A small-molecule ligand and the protein it binds are described below.
Small molecule (SMILES): O=C(O)COc1cc(Cl)ccc1C(=O)NCc1ccc(Br)cc1F

Sequence of chain 1.A:
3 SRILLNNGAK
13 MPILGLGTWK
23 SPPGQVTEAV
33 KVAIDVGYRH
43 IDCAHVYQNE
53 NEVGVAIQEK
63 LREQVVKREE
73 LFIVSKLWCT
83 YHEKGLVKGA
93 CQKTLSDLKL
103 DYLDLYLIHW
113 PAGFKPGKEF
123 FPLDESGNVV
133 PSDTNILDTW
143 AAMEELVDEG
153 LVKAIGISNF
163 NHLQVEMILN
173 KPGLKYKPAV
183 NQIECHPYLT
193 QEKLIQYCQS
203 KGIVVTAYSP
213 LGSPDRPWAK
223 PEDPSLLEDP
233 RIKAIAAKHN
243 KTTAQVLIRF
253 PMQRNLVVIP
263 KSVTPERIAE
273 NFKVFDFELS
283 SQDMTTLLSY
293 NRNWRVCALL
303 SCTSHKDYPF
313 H

Binding-site contacts:
Ligand atom N10 contacts residue TRP112 of chain 1.A at 3.9 Å.
Ligand atom O24 contacts residue HIS111 of chain 1.A at 2.8 Å (h-bond).
Ligand atom F9 contacts residue ALA300 of chain 1.A at 3.2 Å.
Ligand atom C12 contacts residue TRP21 of chain 1.A at 3.6 Å (hydrophobic).
Ligand atom O24 contacts residue NAP1 of chain 1.B at 3.1 Å.
Ligand atom C1 contacts residue TRP112 of chain 1.A at 3.5 Å (hydrophobic).
Ligand atom C6 contacts residue TYR310 of chain 1.A at 3.9 Å (hydrophobic).
Ligand atom C2 contacts residue TRP112 of chain 1.A at 3.3 Å (hydrophobic).
Ligand atom O20 contacts residue TRP21 of chain 1.A at 3.4 Å.
Ligand atom C15 contacts residue TRP21 of chain 1.A at 3.7 Å (hydrophobic).
Ligand atom C10 contacts residue PHE123 of chain 1.A at 4.0 Å (hydrophobic).
Ligand atom C4 contacts residue TRP112 of chain 1.A at 3.6 Å (hydrophobic).
Ligand atom C22 contacts residue NAP1 of chain 1.B at 3.4 Å.
Ligand atom BR8 contacts residue TRP112 of chain 1.A at 4.0 Å.
Ligand atom C21 contacts residue TRP21 of chain 1.A at 3.7 Å (hydrophobic).
Ligand atom C9 contacts residue PHE123 of chain 1.A at 3.6 Å (hydrophobic).
Ligand atom O23 contacts residue TRP112 of chain 1.A at 3.0 Å (h-bond).
Ligand atom C6 contacts residue TRP112 of chain 1.A at 3.4 Å (hydrophobic).
Ligand atom C14 contacts residue TRP21 of chain 1.A at 3.2 Å (hydrophobic).
Ligand atom O23 contacts residue HIS111 of chain 1.A at 3.4 Å (h-bond).
Ligand atom C7 contacts residue LEU301 of chain 1.A at 3.7 Å (hydrophobic).
Ligand atom C22 contacts residue HIS111 of chain 1.A at 3.4 Å.
Ligand atom C11 contacts residue TRP220 of chain 1.A at 4.0 Å (hydrophobic).
Ligand atom C3 contacts residue PHE123 of chain 1.A at 3.9 Å (hydrophobic).
Ligand atom C3 contacts residue TRP112 of chain 1.A at 3.4 Å (hydrophobic).
Ligand atom CL1 contacts residue TYR49 of chain 1.A at 3.8 Å.
Ligand atom C5 contacts residue TRP112 of chain 1.A at 3.5 Å (hydrophobic).
Ligand atom BR8 contacts residue PHE116 of chain 1.A at 3.9 Å.
Ligand atom O12 contacts residue TRP220 of chain 1.A at 4.0 Å.
Ligand atom C7 contacts residue TRP112 of chain 1.A at 3.3 Å (hydrophobic).
Ligand atom CL1 contacts residue TRP21 of chain 1.A at 3.6 Å.
Ligand atom F9 contacts residue LEU301 of chain 1.A at 3.3 Å.
Ligand atom O12 contacts residue LEU301 of chain 1.A at 3.5 Å.
Ligand atom C2 contacts residue LEU301 of chain 1.A at 4.0 Å (hydrophobic).
Ligand atom O23 contacts residue NAP1 of chain 1.B at 3.6 Å (h-bond).
Ligand atom BR8 contacts residue ALA114 of chain 1.A at 3.7 Å.
Ligand atom O24 contacts residue TYR49 of chain 1.A at 2.8 Å (h-bond).
Ligand atom F9 contacts residue TRP112 of chain 1.A at 3.3 Å.
Ligand atom C21 contacts residue NAP1 of chain 1.B at 3.5 Å.
Ligand atom CL1 contacts residue VAL48 of chain 1.A at 3.2 Å.